Sequence of chain 1.A:
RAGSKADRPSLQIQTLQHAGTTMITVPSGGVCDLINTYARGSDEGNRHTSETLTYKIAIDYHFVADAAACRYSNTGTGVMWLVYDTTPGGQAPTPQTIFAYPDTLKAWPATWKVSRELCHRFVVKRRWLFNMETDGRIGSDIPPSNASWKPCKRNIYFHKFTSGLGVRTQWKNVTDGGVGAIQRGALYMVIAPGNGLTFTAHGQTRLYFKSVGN

The small molecule below binds the protein below.
Small molecule (SMILES): Nc1ccn([C@H]2C[C@H](O[P](=O)(O)OC[C@H]3O[C@@H](n4cnc5c(=O)nc(N)[nH]c54)C[C@@H]3O[P](=O)(O)OC[C@H]3O[C@@H](n4cnc5c(N)ncnc54)C[C@@H]3O[P](=O)(O)OC[C@H]3O[C@@H](n4cnc5c(N)ncnc54)C[C@@H]3O[P](=O)(O)OC[C@H]3O[C@@H](n4ccc(N)nc4=O)C[C@@H]3O[P](=O)(O)OC[C@H]3O[C@@H](n4ccc(N)nc4=O)C[C@@H]3O[P](=O)(O)OC[C@H]3O[C@@H](n4ccc(N)nc4=O)C[C@@H]3O[P](=O)(O)OC[C@H]3O[C@@H](n4ccc(N)nc4=O)C[C@@H]3O[P](=O)(O)OC[C@H]3O[C@@H](n4cnc5c(N)ncnc54)C[C@@H]3O)[C@@H](COP(=O)=O)O2)c(=O)n1

Binding-site contacts:
Ligand atom O3' contacts residue TYR237 of chain 1.A at 3.8 Å.
Ligand atom O2 contacts residue TYR237 of chain 1.A at 3.4 Å.
Ligand atom C5 contacts residue PHE190 of chain 1.A at 3.5 Å (hydrophobic).
Ligand atom N4 contacts residue SER33 of chain 1.A at 4.1 Å.
Ligand atom C3' contacts residue SER39 of chain 1.A at 4.4 Å.
Ligand atom OP2 contacts residue ARG235 of chain 1.A at 3.0 Å (salt-bridge).
Ligand atom N1 contacts residue PHE190 of chain 1.A at 3.8 Å.
Ligand atom P contacts residue TYR237 of chain 1.A at 4.0 Å.
Ligand atom N6 contacts residue PHE190 of chain 1.A at 3.6 Å.
Ligand atom P contacts residue SER39 of chain 1.A at 4.0 Å.
Ligand atom O3' contacts residue SER39 of chain 1.A at 3.4 Å (h-bond).
Ligand atom OP1 contacts residue ARG235 of chain 1.A at 3.5 Å (salt-bridge).
Ligand atom C2' contacts residue ILE42 of chain 1.A at 4.0 Å (hydrophobic).
Ligand atom C2 contacts residue TYR237 of chain 1.A at 3.9 Å (hydrophobic).
Ligand atom OP2 contacts residue ILE42 of chain 1.A at 3.8 Å.
Ligand atom N3 contacts residue TYR237 of chain 1.A at 3.9 Å.
Ligand atom C2 contacts residue LYS85 of chain 1.A at 4.1 Å.
Ligand atom C2' contacts residue LEU40 of chain 1.A at 4.2 Å (hydrophobic).
Ligand atom C6 contacts residue PHE190 of chain 1.A at 3.4 Å (hydrophobic).
Ligand atom C4 contacts residue LYS85 of chain 1.A at 4.2 Å.
Ligand atom C2' contacts residue SER39 of chain 1.A at 4.0 Å.
Ligand atom C3' contacts residue ILE42 of chain 1.A at 4.1 Å (hydrophobic).
Ligand atom C5' contacts residue ILE42 of chain 1.A at 3.9 Å (hydrophobic).
Ligand atom C4 contacts residue PHE190 of chain 1.A at 3.7 Å (hydrophobic).
Ligand atom N4 contacts residue LYS85 of chain 1.A at 3.0 Å (salt-bridge).
Ligand atom N6 contacts residue ARG30 of chain 1.A at 3.2 Å.
Ligand atom P contacts residue ARG235 of chain 1.A at 3.8 Å.
Ligand atom N9 contacts residue PHE190 of chain 1.A at 4.0 Å.
Ligand atom C8 contacts residue PHE190 of chain 1.A at 4.0 Å (hydrophobic).
Ligand atom C5 contacts residue LEU40 of chain 1.A at 4.3 Å (hydrophobic).
Ligand atom C3' contacts residue TYR237 of chain 1.A at 4.3 Å (hydrophobic).
Ligand atom OP2 contacts residue SER39 of chain 1.A at 3.4 Å (h-bond).
Ligand atom N7 contacts residue PHE190 of chain 1.A at 3.9 Å.
Ligand atom C2 contacts residue ARG30 of chain 1.A at 4.2 Å.
Ligand atom C2 contacts residue PHE190 of chain 1.A at 4.2 Å (hydrophobic).
Ligand atom C6 contacts residue ARG30 of chain 1.A at 4.4 Å.
Ligand atom N3 contacts residue PHE190 of chain 1.A at 4.1 Å.
Ligand atom N1 contacts residue ARG30 of chain 1.A at 4.0 Å.
Ligand atom C2' contacts residue TYR237 of chain 1.A at 4.0 Å (hydrophobic).
Ligand atom OP2 contacts residue TYR237 of chain 1.A at 2.9 Å (h-bond).